Sequence of chain 1.A:
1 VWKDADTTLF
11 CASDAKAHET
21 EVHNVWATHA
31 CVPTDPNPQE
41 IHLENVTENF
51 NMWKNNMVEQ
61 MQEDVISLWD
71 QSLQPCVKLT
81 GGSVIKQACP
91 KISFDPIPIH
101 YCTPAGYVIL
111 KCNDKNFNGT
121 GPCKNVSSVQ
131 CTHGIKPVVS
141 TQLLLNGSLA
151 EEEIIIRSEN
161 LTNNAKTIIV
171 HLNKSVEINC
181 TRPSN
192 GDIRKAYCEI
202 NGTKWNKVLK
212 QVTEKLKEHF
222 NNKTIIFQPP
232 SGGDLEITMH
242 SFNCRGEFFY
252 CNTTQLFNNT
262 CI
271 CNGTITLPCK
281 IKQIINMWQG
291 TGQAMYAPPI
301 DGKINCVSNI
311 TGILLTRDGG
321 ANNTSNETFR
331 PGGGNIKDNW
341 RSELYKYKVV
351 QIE

A protein and the small-molecule ligand that binds it are described below.
Small molecule (SMILES): CC(=O)N[C@@H]1[C@@H](O)[C@H](O)[C@@H](CO)O[C@H]1O

Binding-site contacts:
Ligand atom O7 contacts residue ASN125 of chain 1.A at 3.8 Å.
Ligand atom C8 contacts residue LYS115 of chain 1.A at 3.3 Å.
Ligand atom C8 contacts residue ASP114 of chain 1.A at 3.1 Å.
Ligand atom C2 contacts residue ASN125 of chain 1.A at 2.5 Å.
Ligand atom O7 contacts residue ASP114 of chain 1.A at 3.3 Å.
Ligand atom C4 contacts residue ASN125 of chain 1.A at 4.2 Å.
Ligand atom O7 contacts residue LYS115 of chain 1.A at 2.7 Å (salt-bridge).
Ligand atom N2 contacts residue ASP114 of chain 1.A at 4.0 Å.
Ligand atom C7 contacts residue ASP114 of chain 1.A at 3.5 Å.
Ligand atom N2 contacts residue ASN125 of chain 1.A at 3.0 Å (h-bond).
Ligand atom C7 contacts residue ASN125 of chain 1.A at 3.6 Å.
Ligand atom O5 contacts residue ASN125 of chain 1.A at 2.3 Å (h-bond).
Ligand atom O7 contacts residue ASN113 of chain 1.A at 3.8 Å.
Ligand atom C5 contacts residue ASN125 of chain 1.A at 3.6 Å.
Ligand atom C3 contacts residue ASN125 of chain 1.A at 3.8 Å.
Ligand atom C1 contacts residue ASN125 of chain 1.A at 1.4 Å.
Ligand atom C7 contacts residue LYS115 of chain 1.A at 3.4 Å.